Sequence of chain 1.A:
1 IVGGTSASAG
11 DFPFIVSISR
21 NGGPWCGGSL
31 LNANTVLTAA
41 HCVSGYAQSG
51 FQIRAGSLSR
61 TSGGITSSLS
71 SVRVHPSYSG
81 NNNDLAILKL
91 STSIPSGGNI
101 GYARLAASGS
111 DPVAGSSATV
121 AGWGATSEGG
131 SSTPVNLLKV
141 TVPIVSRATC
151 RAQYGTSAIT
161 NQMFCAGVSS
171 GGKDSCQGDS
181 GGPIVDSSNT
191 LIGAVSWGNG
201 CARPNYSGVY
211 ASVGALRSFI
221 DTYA

This protein binds this small molecule.
Small molecule (SMILES): C[C@H](NC(=O)CN)C(=O)N[C@H](C=O)CCCCN

Binding-site contacts:
Ligand atom C contacts residue GLN177 of chain 1.A at 3.8 Å.
Ligand atom CA contacts residue GLY198 of chain 1.A at 3.6 Å.
Ligand atom CE contacts residue TRP197 of chain 1.A at 3.7 Å (hydrophobic).
Ligand atom N contacts residue SER196 of chain 1.A at 2.9 Å (h-bond).
Ligand atom CD contacts residue VAL195 of chain 1.A at 3.9 Å (hydrophobic).
Ligand atom NZ contacts residue ASP174 of chain 1.A at 3.4 Å (salt-bridge).
Ligand atom C contacts residue SER180 of chain 1.A at 2.3 Å.
Ligand atom C contacts residue SER196 of chain 1.A at 3.8 Å.
Ligand atom O contacts residue CYS176 of chain 1.A at 3.9 Å.
Ligand atom N contacts residue SER180 of chain 1.A at 3.0 Å (h-bond).
Ligand atom CB contacts residue VAL195 of chain 1.A at 3.8 Å (hydrophobic).
Ligand atom CA contacts residue SER180 of chain 1.A at 2.6 Å.
Ligand atom N contacts residue HIS41 of chain 1.A at 3.4 Å (h-bond).
Ligand atom CE contacts residue SER175 of chain 1.A at 3.6 Å.
Ligand atom CB contacts residue SER196 of chain 1.A at 3.9 Å.
Ligand atom O contacts residue SER180 of chain 1.A at 2.5 Å (h-bond).
Ligand atom CA contacts residue SER196 of chain 1.A at 3.9 Å.
Ligand atom C contacts residue GLY178 of chain 1.A at 3.7 Å.
Ligand atom C contacts residue HIS41 of chain 1.A at 3.9 Å.
Ligand atom CE contacts residue GLY198 of chain 1.A at 3.8 Å.
Ligand atom O contacts residue ASP179 of chain 1.A at 3.6 Å.
Ligand atom C contacts residue TRP197 of chain 1.A at 3.8 Å (hydrophobic).
Ligand atom O contacts residue GLY178 of chain 1.A at 2.8 Å (h-bond).
Ligand atom NZ contacts residue SER175 of chain 1.A at 3.2 Å (h-bond).
Ligand atom O contacts residue GLY198 of chain 1.A at 3.0 Å (h-bond).
Ligand atom O contacts residue TRP197 of chain 1.A at 3.4 Å.
Ligand atom CD contacts residue SER175 of chain 1.A at 3.8 Å.
Ligand atom C contacts residue GLY198 of chain 1.A at 3.7 Å.
Ligand atom CE contacts residue GLY200 of chain 1.A at 3.8 Å.
Ligand atom CA contacts residue GLN177 of chain 1.A at 3.7 Å.
Ligand atom NZ contacts residue GLY200 of chain 1.A at 3.9 Å.
Ligand atom CA contacts residue SER196 of chain 1.A at 3.7 Å.
Ligand atom C contacts residue HIS41 of chain 1.A at 3.9 Å.
Ligand atom CG contacts residue GLN177 of chain 1.A at 3.7 Å.
Ligand atom NZ contacts residue TRP197 of chain 1.A at 3.9 Å.
Ligand atom O contacts residue GLN177 of chain 1.A at 3.1 Å (h-bond).
Ligand atom CB contacts residue SER180 of chain 1.A at 2.8 Å.
Ligand atom O contacts residue GLN177 of chain 1.A at 3.5 Å.
Ligand atom NZ contacts residue GLY208 of chain 1.A at 3.9 Å.
Ligand atom CB contacts residue HIS41 of chain 1.A at 3.6 Å.